A small-molecule ligand and the protein it binds are described below.
Small molecule (SMILES): CC(=O)N[C@@H]1[C@@H](O)[C@H](O)[C@@H](CO)O[C@H]1O

Binding-site contacts:
Ligand atom C5 contacts residue ALA5 of chain 1.A at 4.4 Å (hydrophobic).
Ligand atom C6 contacts residue ALA5 of chain 1.A at 4.2 Å (hydrophobic).
Ligand atom N2 contacts residue ASN7 of chain 1.A at 2.9 Å (h-bond).
Ligand atom C3 contacts residue ASN7 of chain 1.A at 3.6 Å.
Ligand atom C1 contacts residue ALA5 of chain 1.A at 4.4 Å (hydrophobic).
Ligand atom O5 contacts residue ALA5 of chain 1.A at 3.8 Å.
Ligand atom C5 contacts residue ASN7 of chain 1.A at 3.6 Å.
Ligand atom O3 contacts residue ASN7 of chain 1.A at 4.5 Å.
Ligand atom C1 contacts residue ASN7 of chain 1.A at 1.4 Å.
Ligand atom O5 contacts residue ASN7 of chain 1.A at 2.4 Å (h-bond).
Ligand atom C4 contacts residue ASN7 of chain 1.A at 4.1 Å.
Ligand atom O7 contacts residue ASN7 of chain 1.A at 3.6 Å (h-bond).
Ligand atom C2 contacts residue ASN7 of chain 1.A at 2.2 Å.
Ligand atom C7 contacts residue ASN7 of chain 1.A at 3.5 Å.

Sequence of chain 1.A:
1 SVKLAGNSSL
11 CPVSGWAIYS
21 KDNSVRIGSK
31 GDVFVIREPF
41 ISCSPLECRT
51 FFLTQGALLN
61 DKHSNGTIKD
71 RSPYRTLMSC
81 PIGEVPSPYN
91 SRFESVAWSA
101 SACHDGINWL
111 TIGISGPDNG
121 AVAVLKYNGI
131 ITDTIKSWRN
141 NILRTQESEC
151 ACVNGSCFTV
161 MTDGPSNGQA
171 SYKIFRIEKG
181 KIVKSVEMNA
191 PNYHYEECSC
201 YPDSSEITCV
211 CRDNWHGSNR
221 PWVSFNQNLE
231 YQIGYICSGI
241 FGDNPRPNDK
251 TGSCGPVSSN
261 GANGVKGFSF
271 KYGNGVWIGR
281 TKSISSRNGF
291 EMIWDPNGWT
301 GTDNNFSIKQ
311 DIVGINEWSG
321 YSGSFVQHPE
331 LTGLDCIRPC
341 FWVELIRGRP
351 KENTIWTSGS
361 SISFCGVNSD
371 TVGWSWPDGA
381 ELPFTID